This small molecule binds to this protein.
Small molecule (SMILES): Nc1cccc(CCc2cccc(OCc3ccc4ccc(N)nc4c3)c2)n1

Sequence of chain 1.A:
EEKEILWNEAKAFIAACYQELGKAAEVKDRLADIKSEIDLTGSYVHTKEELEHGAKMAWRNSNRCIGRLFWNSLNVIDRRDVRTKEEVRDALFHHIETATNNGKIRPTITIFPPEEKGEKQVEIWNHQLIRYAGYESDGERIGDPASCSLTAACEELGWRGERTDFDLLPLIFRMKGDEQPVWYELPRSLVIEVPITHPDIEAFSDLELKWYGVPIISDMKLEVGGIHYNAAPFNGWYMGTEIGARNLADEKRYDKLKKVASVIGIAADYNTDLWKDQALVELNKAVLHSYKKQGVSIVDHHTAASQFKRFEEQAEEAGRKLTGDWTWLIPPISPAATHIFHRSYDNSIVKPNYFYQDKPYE

Sequence of chain 2.A:
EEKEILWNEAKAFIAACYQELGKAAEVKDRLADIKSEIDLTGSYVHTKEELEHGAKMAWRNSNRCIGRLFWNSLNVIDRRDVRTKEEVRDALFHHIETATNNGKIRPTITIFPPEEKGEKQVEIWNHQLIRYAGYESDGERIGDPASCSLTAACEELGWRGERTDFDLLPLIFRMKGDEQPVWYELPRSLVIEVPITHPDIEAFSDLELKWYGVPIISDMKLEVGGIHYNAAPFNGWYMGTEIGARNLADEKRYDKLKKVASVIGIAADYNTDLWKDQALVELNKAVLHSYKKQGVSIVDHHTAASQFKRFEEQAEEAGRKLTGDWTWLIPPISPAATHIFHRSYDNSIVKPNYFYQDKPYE

Binding-site contacts:
Ligand atom C25 contacts residue GLU243 of chain 2.A at 3.5 Å.
Ligand atom N23 contacts residue TRP238 of chain 2.A at 2.9 Å (h-bond).
Ligand atom C04 contacts residue THR328 of chain 2.A at 3.2 Å.
Ligand atom C05 contacts residue HEM1 of chain 2.B at 3.8 Å.
Ligand atom C02 contacts residue POL1 of chain 1.H at 3.9 Å.
Ligand atom N24 contacts residue GLU243 of chain 2.A at 2.7 Å (salt-bridge).
Ligand atom C22 contacts residue GLU243 of chain 2.A at 3.6 Å.
Ligand atom C17 contacts residue ILE218 of chain 2.A at 3.8 Å (hydrophobic).
Ligand atom C19 contacts residue HEM1 of chain 2.B at 3.5 Å.
Ligand atom N01 contacts residue POL1 of chain 1.H at 3.6 Å (h-bond).
Ligand atom C18 contacts residue ILE218 of chain 2.A at 3.7 Å (hydrophobic).
Ligand atom N23 contacts residue TYR239 of chain 2.A at 3.7 Å.
Ligand atom O14 contacts residue HEM1 of chain 2.B at 3.8 Å.
Ligand atom C02 contacts residue PHE342 of chain 1.A at 3.4 Å (hydrophobic).
Ligand atom C08 contacts residue ARG247 of chain 2.A at 3.5 Å.
Ligand atom C07 contacts residue HEM1 of chain 2.B at 3.8 Å.
Ligand atom C08 contacts residue POL1 of chain 1.H at 3.4 Å.
Ligand atom C25 contacts residue HEM1 of chain 2.B at 3.6 Å.
Ligand atom C03 contacts residue PHE342 of chain 1.A at 3.5 Å (hydrophobic).
Ligand atom N01 contacts residue PHE342 of chain 1.A at 2.9 Å (h-bond).
Ligand atom C27 contacts residue HEM1 of chain 2.B at 3.2 Å.
Ligand atom C04 contacts residue PHE342 of chain 1.A at 3.8 Å (hydrophobic).
Ligand atom C10 contacts residue POL1 of chain 1.H at 3.8 Å.
Ligand atom C22 contacts residue HEM1 of chain 2.B at 3.6 Å.
Ligand atom C06 contacts residue TRP329 of chain 2.A at 3.8 Å (hydrophobic).
Ligand atom C13 contacts residue TRP329 of chain 2.A at 3.9 Å (hydrophobic).
Ligand atom C18 contacts residue HEM1 of chain 2.B at 3.4 Å.
Ligand atom N28 contacts residue POL1 of chain 1.H at 3.1 Å.
Ligand atom C18 contacts residue PHE235 of chain 2.A at 3.9 Å (hydrophobic).
Ligand atom N23 contacts residue HEM1 of chain 2.B at 3.6 Å.
Ligand atom C26 contacts residue GLU243 of chain 2.A at 3.5 Å.
Ligand atom C21 contacts residue HEM1 of chain 2.B at 3.1 Å.
Ligand atom C08 contacts residue HEM1 of chain 2.B at 3.7 Å.
Ligand atom C17 contacts residue HEM1 of chain 2.B at 3.3 Å.
Ligand atom N23 contacts residue GLU243 of chain 2.A at 2.8 Å (salt-bridge).
Ligand atom C07 contacts residue TRP329 of chain 2.A at 3.4 Å (hydrophobic).
Ligand atom C05 contacts residue TRP329 of chain 2.A at 3.5 Å (hydrophobic).
Ligand atom C27 contacts residue TRP329 of chain 2.A at 3.5 Å (hydrophobic).
Ligand atom N24 contacts residue HEM1 of chain 2.B at 3.7 Å.
Ligand atom C20 contacts residue HEM1 of chain 2.B at 3.2 Å.